Binding-site contacts:
Ligand atom O7 contacts residue SER146 of chain 1.A at 2.7 Å (h-bond).
Ligand atom C18 contacts residue LEU197 of chain 1.A at 3.6 Å (hydrophobic).
Ligand atom C24 contacts residue GLY99 of chain 1.A at 3.6 Å.
Ligand atom C7 contacts residue NAI1 of chain 1.D at 3.4 Å.
Ligand atom C7 contacts residue SER146 of chain 1.A at 3.6 Å.
Ligand atom C10 contacts residue GLN252 of chain 1.A at 3.9 Å.
Ligand atom C16 contacts residue NAI1 of chain 1.D at 3.9 Å.
Ligand atom C4 contacts residue SER146 of chain 1.A at 3.9 Å.
Ligand atom C3 contacts residue ASN151 of chain 1.A at 3.5 Å.
Ligand atom C8 contacts residue NAI1 of chain 1.D at 3.9 Å.
Ligand atom O7 contacts residue NAI1 of chain 1.D at 3.2 Å.
Ligand atom C4 contacts residue GLN252 of chain 1.A at 4.0 Å.
Ligand atom C3 contacts residue GLN252 of chain 1.A at 3.5 Å.
Ligand atom C2 contacts residue GLU253 of chain 1.A at 4.0 Å.
Ligand atom O24 contacts residue GLY99 of chain 1.A at 3.0 Å (h-bond).
Ligand atom C16 contacts residue TYR159 of chain 1.A at 3.4 Å (hydrophobic).
Ligand atom C22 contacts residue GLY100 of chain 1.A at 4.0 Å.
Ligand atom C6 contacts residue GLY190 of chain 1.A at 3.8 Å.
Ligand atom C4 contacts residue ALA148 of chain 1.A at 4.0 Å (hydrophobic).
Ligand atom C18 contacts residue ALA196 of chain 1.A at 3.6 Å (hydrophobic).
Ligand atom C7 contacts residue TYR159 of chain 1.A at 3.9 Å (hydrophobic).
Ligand atom C6 contacts residue NAI1 of chain 1.D at 3.6 Å.
Ligand atom C15 contacts residue NAI1 of chain 1.D at 3.5 Å.
Ligand atom C18 contacts residue VAL200 of chain 1.A at 4.0 Å (hydrophobic).
Ligand atom C19 contacts residue MET209 of chain 1.A at 3.8 Å (hydrophobic).
Ligand atom C1 contacts residue GLN252 of chain 1.A at 3.3 Å.
Ligand atom C6 contacts residue PRO189 of chain 1.A at 4.0 Å (hydrophobic).
Ligand atom C6 contacts residue SER146 of chain 1.A at 3.9 Å.
Ligand atom C2 contacts residue GLN252 of chain 1.A at 3.7 Å.
Ligand atom C5 contacts residue GLN252 of chain 1.A at 3.7 Å.
Ligand atom C19 contacts residue LEU197 of chain 1.A at 3.6 Å (hydrophobic).
Ligand atom C12 contacts residue VAL200 of chain 1.A at 3.9 Å (hydrophobic).
Ligand atom C11 contacts residue VAL200 of chain 1.A at 4.0 Å (hydrophobic).
Ligand atom O24 contacts residue GLY98 of chain 1.A at 3.2 Å.
Ligand atom C15 contacts residue TYR159 of chain 1.A at 3.1 Å (hydrophobic).
Ligand atom O3 contacts residue ALA148 of chain 1.A at 3.5 Å.
Ligand atom C14 contacts residue TYR159 of chain 1.A at 3.6 Å (hydrophobic).
Ligand atom O7 contacts residue TYR159 of chain 1.A at 2.8 Å (h-bond).
Ligand atom C1 contacts residue GLU253 of chain 1.A at 3.9 Å.
Ligand atom O3 contacts residue ASN151 of chain 1.A at 2.9 Å (h-bond).

A protein and the small-molecule ligand that binds it are described below.
Small molecule (SMILES): C[C@H](CCC(=O)NCC(=O)O)[C@H]1CC[C@H]2[C@@H]3C(O)C[C@@H]4C[C@H](O)CC[C@]4(C)[C@H]3CC[C@]12C

Sequence of chain 1.A:
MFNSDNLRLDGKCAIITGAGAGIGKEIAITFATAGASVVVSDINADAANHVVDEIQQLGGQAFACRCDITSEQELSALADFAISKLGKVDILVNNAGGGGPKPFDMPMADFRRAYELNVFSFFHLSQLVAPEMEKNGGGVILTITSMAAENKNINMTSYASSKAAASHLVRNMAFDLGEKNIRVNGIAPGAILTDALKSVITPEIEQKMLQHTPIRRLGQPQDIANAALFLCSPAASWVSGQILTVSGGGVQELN